Sequence of chain 2.C:
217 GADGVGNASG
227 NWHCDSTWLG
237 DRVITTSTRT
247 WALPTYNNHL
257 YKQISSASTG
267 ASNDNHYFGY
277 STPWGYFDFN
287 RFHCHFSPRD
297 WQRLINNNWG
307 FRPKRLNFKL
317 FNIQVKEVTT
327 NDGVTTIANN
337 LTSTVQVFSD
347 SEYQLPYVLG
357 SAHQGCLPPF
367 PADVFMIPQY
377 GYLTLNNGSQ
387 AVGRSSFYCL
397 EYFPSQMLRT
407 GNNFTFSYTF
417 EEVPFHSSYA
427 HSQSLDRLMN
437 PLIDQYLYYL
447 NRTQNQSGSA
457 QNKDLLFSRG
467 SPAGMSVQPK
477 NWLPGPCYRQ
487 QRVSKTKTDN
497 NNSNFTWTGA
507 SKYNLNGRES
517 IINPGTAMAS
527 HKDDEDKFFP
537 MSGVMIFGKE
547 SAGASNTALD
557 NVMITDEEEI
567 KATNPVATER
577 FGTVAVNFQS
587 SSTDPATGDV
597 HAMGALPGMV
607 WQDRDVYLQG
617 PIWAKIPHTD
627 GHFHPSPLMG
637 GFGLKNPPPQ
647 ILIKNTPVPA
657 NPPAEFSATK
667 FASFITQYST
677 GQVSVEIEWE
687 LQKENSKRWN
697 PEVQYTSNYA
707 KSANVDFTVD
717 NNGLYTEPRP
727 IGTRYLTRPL

Sequence of chain 2.F:
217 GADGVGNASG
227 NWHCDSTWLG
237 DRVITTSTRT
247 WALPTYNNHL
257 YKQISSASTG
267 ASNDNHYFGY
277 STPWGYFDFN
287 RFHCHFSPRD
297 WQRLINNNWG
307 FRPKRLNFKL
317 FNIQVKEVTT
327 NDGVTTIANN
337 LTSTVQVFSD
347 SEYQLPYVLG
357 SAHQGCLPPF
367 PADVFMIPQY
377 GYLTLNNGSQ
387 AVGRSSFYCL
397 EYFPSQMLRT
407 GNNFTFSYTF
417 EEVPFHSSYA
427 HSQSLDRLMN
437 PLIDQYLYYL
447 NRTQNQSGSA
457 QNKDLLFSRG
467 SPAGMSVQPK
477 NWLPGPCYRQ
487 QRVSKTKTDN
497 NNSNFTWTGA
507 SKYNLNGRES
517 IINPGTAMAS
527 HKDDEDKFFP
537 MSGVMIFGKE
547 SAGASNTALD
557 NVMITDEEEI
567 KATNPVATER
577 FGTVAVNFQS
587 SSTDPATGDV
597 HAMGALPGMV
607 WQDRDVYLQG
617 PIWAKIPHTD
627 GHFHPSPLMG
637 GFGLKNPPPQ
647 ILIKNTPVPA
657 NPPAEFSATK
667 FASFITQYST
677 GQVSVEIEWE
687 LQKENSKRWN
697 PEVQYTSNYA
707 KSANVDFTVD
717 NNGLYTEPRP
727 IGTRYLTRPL

Binding-site contacts:
Ligand atom N4 contacts residue PHE629 of chain 2.F at 4.4 Å.
Ligand atom C2 contacts residue HIS630 of chain 2.F at 3.2 Å.
Ligand atom N1 contacts residue PHE629 of chain 2.C at 4.2 Å.
Ligand atom O2 contacts residue HIS628 of chain 2.C at 3.4 Å (h-bond).
Ligand atom C5 contacts residue HIS628 of chain 2.C at 3.9 Å.
Ligand atom N3 contacts residue HIS630 of chain 2.F at 2.6 Å (h-bond).
Ligand atom C6 contacts residue PHE629 of chain 2.C at 4.0 Å (hydrophobic).
Ligand atom N4 contacts residue PRO631 of chain 2.F at 4.4 Å.
Ligand atom O2 contacts residue GLY627 of chain 2.C at 3.4 Å.
Ligand atom C5 contacts residue PHE629 of chain 2.F at 4.0 Å (hydrophobic).
Ligand atom C2 contacts residue GLY627 of chain 2.C at 4.1 Å.
Ligand atom C4 contacts residue HIS628 of chain 2.C at 4.5 Å.
Ligand atom C6 contacts residue HIS628 of chain 2.C at 2.7 Å.
Ligand atom C4 contacts residue HIS630 of chain 2.F at 3.2 Å.
Ligand atom C2 contacts residue HIS628 of chain 2.C at 3.3 Å.
Ligand atom N1 contacts residue HIS630 of chain 2.F at 4.2 Å.
Ligand atom C5 contacts residue HIS630 of chain 2.F at 4.3 Å.
Ligand atom N1 contacts residue TRP607 of chain 2.F at 4.5 Å.
Ligand atom N4 contacts residue HIS630 of chain 2.F at 3.0 Å.
Ligand atom N1 contacts residue HIS628 of chain 2.C at 2.3 Å (h-bond).
Ligand atom N3 contacts residue HIS628 of chain 2.C at 4.3 Å.
Ligand atom O2 contacts residue ASP626 of chain 2.C at 3.6 Å (salt-bridge).
Ligand atom O2 contacts residue HIS630 of chain 2.F at 3.5 Å.

A protein and the small-molecule ligand that binds it are described below.
Small molecule (SMILES): Nc1ccnc(=O)[nH]1